Sequence of chain 1.A:
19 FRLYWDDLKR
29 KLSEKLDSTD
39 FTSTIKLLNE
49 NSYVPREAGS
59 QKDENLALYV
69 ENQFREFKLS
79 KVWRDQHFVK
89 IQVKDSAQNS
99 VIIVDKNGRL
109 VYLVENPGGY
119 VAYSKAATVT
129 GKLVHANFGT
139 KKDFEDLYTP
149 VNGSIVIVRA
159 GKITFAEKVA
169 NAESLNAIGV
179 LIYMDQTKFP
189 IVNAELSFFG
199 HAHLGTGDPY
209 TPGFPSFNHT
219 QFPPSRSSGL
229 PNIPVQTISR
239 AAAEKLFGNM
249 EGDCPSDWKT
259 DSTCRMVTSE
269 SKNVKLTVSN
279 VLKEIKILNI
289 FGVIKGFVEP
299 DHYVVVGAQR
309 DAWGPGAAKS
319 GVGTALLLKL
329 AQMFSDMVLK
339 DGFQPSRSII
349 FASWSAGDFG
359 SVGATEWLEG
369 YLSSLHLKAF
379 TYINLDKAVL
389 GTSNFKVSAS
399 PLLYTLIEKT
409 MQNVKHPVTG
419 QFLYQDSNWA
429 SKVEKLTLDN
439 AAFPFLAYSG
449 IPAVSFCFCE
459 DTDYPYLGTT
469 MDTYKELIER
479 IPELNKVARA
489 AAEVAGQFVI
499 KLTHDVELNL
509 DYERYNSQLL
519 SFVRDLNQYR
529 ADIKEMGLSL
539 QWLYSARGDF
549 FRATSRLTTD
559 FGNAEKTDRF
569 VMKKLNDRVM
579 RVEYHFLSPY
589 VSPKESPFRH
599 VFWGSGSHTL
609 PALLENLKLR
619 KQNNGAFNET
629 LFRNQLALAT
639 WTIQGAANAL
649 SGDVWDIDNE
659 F

Binding-site contacts:
Ligand atom O5 contacts residue THR628 of chain 1.A at 3.5 Å (h-bond).
Ligand atom O5 contacts residue ASN626 of chain 1.A at 2.3 Å (h-bond).
Ligand atom O6 contacts residue LEU629 of chain 1.A at 4.4 Å.
Ligand atom C4 contacts residue ASN626 of chain 1.A at 4.3 Å.
Ligand atom C2 contacts residue ASN626 of chain 1.A at 2.6 Å.
Ligand atom C5 contacts residue ASN626 of chain 1.A at 3.6 Å.
Ligand atom C6 contacts residue THR628 of chain 1.A at 4.4 Å.
Ligand atom O7 contacts residue ASN626 of chain 1.A at 4.3 Å.
Ligand atom C7 contacts residue ASN626 of chain 1.A at 4.1 Å.
Ligand atom C3 contacts residue ASN626 of chain 1.A at 3.9 Å.
Ligand atom C5 contacts residue THR628 of chain 1.A at 3.7 Å.
Ligand atom O5 contacts residue LEU629 of chain 1.A at 3.8 Å.
Ligand atom C1 contacts residue THR628 of chain 1.A at 3.5 Å.
Ligand atom O3 contacts residue ASN626 of chain 1.A at 3.7 Å.
Ligand atom C6 contacts residue LEU629 of chain 1.A at 4.4 Å (hydrophobic).
Ligand atom C1 contacts residue ASN626 of chain 1.A at 1.5 Å.
Ligand atom N2 contacts residue ASN626 of chain 1.A at 3.3 Å (h-bond).

This protein binds this small molecule.
Small molecule (SMILES): CC(=O)N[C@H]1[C@H](O[C@H]2[C@H](O)[C@@H](NC(C)=O)CO[C@@H]2CO)O[C@H](CO)[C@@H](O)[C@@H]1O